Binding-site contacts:
Ligand atom C4 contacts residue ASN717 of chain 1.B at 4.2 Å.
Ligand atom C5 contacts residue GLN926 of chain 1.B at 4.3 Å.
Ligand atom O5 contacts residue PHE718 of chain 1.B at 4.5 Å.
Ligand atom O5 contacts residue GLN926 of chain 1.B at 4.4 Å.
Ligand atom C2 contacts residue ASN717 of chain 1.B at 2.4 Å.
Ligand atom O5 contacts residue ASN717 of chain 1.B at 2.4 Å (h-bond).
Ligand atom C1 contacts residue ASN717 of chain 1.B at 1.4 Å.
Ligand atom N2 contacts residue ASN717 of chain 1.B at 3.0 Å (h-bond).
Ligand atom C7 contacts residue ASN717 of chain 1.B at 3.2 Å.
Ligand atom C2 contacts residue GLN1071 of chain 1.B at 4.3 Å.
Ligand atom C1 contacts residue GLN1071 of chain 1.B at 4.2 Å.
Ligand atom C6 contacts residue GLN926 of chain 1.B at 4.0 Å.
Ligand atom O7 contacts residue ASN717 of chain 1.B at 3.0 Å (h-bond).
Ligand atom O7 contacts residue GLN1071 of chain 1.B at 3.4 Å (h-bond).
Ligand atom O4 contacts residue LEU922 of chain 1.B at 4.5 Å.
Ligand atom C5 contacts residue LEU922 of chain 1.B at 4.1 Å (hydrophobic).
Ligand atom O6 contacts residue GLN926 of chain 1.B at 3.4 Å (h-bond).
Ligand atom C1 contacts residue LEU922 of chain 1.B at 4.4 Å (hydrophobic).
Ligand atom C6 contacts residue LEU922 of chain 1.B at 4.5 Å (hydrophobic).
Ligand atom O5 contacts residue GLN1071 of chain 1.B at 4.5 Å.
Ligand atom C5 contacts residue ASN717 of chain 1.B at 3.7 Å.
Ligand atom C3 contacts residue ASN717 of chain 1.B at 3.8 Å.
Ligand atom O6 contacts residue PHE718 of chain 1.B at 4.4 Å.
Ligand atom O5 contacts residue LEU922 of chain 1.B at 4.4 Å.

This protein binds this small molecule.
Small molecule (SMILES): CC(=O)N[C@@H]1[C@@H](O)[C@H](O)[C@@H](CO)O[C@H]1O

Sequence of chain 1.B:
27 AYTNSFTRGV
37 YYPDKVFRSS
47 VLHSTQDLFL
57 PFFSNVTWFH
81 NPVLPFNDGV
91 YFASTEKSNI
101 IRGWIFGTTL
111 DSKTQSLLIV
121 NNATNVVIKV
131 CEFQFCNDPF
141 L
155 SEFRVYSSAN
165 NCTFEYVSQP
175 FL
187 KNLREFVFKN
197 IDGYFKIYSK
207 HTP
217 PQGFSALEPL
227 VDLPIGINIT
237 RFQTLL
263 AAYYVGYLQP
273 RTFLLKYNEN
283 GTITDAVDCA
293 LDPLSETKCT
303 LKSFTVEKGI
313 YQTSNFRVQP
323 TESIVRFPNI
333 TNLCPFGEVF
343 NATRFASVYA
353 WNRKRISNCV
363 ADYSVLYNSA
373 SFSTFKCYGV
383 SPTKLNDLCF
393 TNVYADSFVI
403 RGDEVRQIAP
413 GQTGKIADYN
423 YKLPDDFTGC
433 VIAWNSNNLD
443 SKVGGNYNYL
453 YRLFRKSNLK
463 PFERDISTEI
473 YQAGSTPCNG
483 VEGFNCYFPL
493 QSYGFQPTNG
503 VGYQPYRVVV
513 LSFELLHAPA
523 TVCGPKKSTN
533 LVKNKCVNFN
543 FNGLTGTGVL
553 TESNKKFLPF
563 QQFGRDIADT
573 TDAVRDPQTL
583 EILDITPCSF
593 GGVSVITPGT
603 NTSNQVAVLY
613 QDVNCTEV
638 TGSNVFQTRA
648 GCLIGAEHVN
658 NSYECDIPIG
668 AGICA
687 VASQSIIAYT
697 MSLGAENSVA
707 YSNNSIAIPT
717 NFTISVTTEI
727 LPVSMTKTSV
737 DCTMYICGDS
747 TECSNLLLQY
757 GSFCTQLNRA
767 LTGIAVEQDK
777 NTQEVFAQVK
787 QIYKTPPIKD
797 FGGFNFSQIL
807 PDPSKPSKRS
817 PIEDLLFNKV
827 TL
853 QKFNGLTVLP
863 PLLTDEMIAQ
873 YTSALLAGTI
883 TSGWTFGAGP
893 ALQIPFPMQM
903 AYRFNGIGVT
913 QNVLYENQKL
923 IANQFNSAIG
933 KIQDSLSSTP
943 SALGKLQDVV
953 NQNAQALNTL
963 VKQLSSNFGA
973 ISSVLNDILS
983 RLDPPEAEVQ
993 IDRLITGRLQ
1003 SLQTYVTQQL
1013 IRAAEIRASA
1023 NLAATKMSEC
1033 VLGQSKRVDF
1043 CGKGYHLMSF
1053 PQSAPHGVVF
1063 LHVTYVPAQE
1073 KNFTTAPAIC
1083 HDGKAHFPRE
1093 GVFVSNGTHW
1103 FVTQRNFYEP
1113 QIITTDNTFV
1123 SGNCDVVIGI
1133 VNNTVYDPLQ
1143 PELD